A small-molecule ligand and the protein it binds are described below.
Small molecule (SMILES): O=C(CCl)NCC1CCN(C(=O)C2(Oc3ccc(Cl)cc3)CCCCC2)CC1

Binding-site contacts:
Ligand atom CL2 contacts residue LYS127 of chain 2.A at 3.6 Å.
Ligand atom C3 contacts residue ASN47 of chain 2.A at 3.7 Å.
Ligand atom O1 contacts residue ILE173 of chain 2.A at 3.7 Å.
Ligand atom C18 contacts residue VAL5 of chain 2.B at 3.9 Å (hydrophobic).
Ligand atom O1 contacts residue CYS43 of chain 2.A at 3.1 Å (h-bond).
Ligand atom C2 contacts residue ASN47 of chain 2.A at 3.6 Å.
Ligand atom C10 contacts residue VAL5 of chain 2.B at 4.0 Å (hydrophobic).
Ligand atom CL2 contacts residue PHE124 of chain 2.A at 4.0 Å.
Ligand atom C18 contacts residue ILE224 of chain 2.A at 4.2 Å (hydrophobic).
Ligand atom C15 contacts residue ASP220 of chain 2.A at 3.7 Å.
Ligand atom N1 contacts residue ASN47 of chain 2.A at 2.8 Å (h-bond).
Ligand atom C3 contacts residue PHE124 of chain 2.A at 4.2 Å (hydrophobic).
Ligand atom C16 contacts residue LEU223 of chain 2.A at 3.9 Å (hydrophobic).
Ligand atom C6 contacts residue PRO172 of chain 2.A at 3.9 Å (hydrophobic).
Ligand atom C10 contacts residue ILE224 of chain 2.A at 3.6 Å (hydrophobic).
Ligand atom C13 contacts residue VAL5 of chain 2.B at 3.9 Å (hydrophobic).
Ligand atom C2 contacts residue ARG46 of chain 2.A at 4.0 Å.
Ligand atom C2 contacts residue CYS43 of chain 2.A at 1.8 Å (hydrophobic).
Ligand atom C1 contacts residue CYS43 of chain 2.A at 2.7 Å (hydrophobic).
Ligand atom N1 contacts residue CYS43 of chain 2.A at 3.7 Å.
Ligand atom C4 contacts residue ASN47 of chain 2.A at 4.1 Å.
Ligand atom N1 contacts residue PHE124 of chain 2.A at 3.9 Å.
Ligand atom C1 contacts residue ILE173 of chain 2.A at 4.1 Å (hydrophobic).
Ligand atom C11 contacts residue GLY176 of chain 2.A at 4.2 Å.
Ligand atom C6 contacts residue ASP220 of chain 2.A at 4.2 Å.
Ligand atom C17 contacts residue LEU223 of chain 2.A at 3.9 Å (hydrophobic).
Ligand atom C11 contacts residue VAL5 of chain 2.B at 3.9 Å (hydrophobic).
Ligand atom C10 contacts residue PRO172 of chain 2.A at 3.4 Å (hydrophobic).
Ligand atom C11 contacts residue PRO172 of chain 2.A at 3.4 Å (hydrophobic).
Ligand atom C17 contacts residue ILE224 of chain 2.A at 3.9 Å (hydrophobic).
Ligand atom O3 contacts residue ILE224 of chain 2.A at 3.6 Å.
Ligand atom C1 contacts residue ASN47 of chain 2.A at 3.7 Å.
Ligand atom C16 contacts residue ILE224 of chain 2.A at 3.6 Å (hydrophobic).
Ligand atom C5 contacts residue PRO172 of chain 2.A at 3.8 Å (hydrophobic).
Ligand atom C3 contacts residue ILE173 of chain 2.A at 3.8 Å (hydrophobic).
Ligand atom C11 contacts residue ILE173 of chain 2.A at 4.1 Å (hydrophobic).
Ligand atom C16 contacts residue ASP220 of chain 2.A at 3.8 Å.
Ligand atom C21 contacts residue ASN47 of chain 2.A at 3.4 Å.
Ligand atom C9 contacts residue ILE224 of chain 2.A at 4.1 Å (hydrophobic).
Ligand atom C12 contacts residue VAL5 of chain 2.B at 4.1 Å (hydrophobic).

Sequence of chain 2.A:
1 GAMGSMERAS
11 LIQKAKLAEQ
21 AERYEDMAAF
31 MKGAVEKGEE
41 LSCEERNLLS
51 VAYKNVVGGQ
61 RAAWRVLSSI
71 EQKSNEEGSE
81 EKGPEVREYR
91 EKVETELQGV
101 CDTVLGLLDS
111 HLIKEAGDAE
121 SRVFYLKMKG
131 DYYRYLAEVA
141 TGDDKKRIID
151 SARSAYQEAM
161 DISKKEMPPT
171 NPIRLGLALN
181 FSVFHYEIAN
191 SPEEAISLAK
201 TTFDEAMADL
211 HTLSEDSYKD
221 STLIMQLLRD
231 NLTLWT

Sequence of chain 2.B:
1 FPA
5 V